Binding-site contacts:
Ligand atom O2 contacts residue ASN341 of chain 1.B at 2.9 Å (h-bond).
Ligand atom O3' contacts residue PRO343 of chain 1.B at 3.5 Å.
Ligand atom O4' contacts residue HIS545 of chain 1.B at 3.4 Å.
Ligand atom OP1 contacts residue GLN295 of chain 1.B at 3.6 Å.
Ligand atom N4 contacts residue DCP1 of chain 1.L at 3.5 Å (h-bond).
Ligand atom C4' contacts residue ILE342 of chain 1.B at 3.6 Å (hydrophobic).
Ligand atom O5' contacts residue THR272 of chain 1.B at 3.1 Å (h-bond).
Ligand atom OP2 contacts residue ARG345 of chain 1.B at 3.5 Å (salt-bridge).
Ligand atom C4 contacts residue DCP1 of chain 1.L at 3.5 Å.
Ligand atom OP2 contacts residue ARG345 of chain 1.B at 3.1 Å (salt-bridge).
Ligand atom C2' contacts residue DCP1 of chain 1.L at 3.2 Å.
Ligand atom O2 contacts residue DCP1 of chain 1.L at 3.6 Å.
Ligand atom OP2 contacts residue SER273 of chain 1.B at 3.6 Å.
Ligand atom OP1 contacts residue ARG294 of chain 1.B at 3.1 Å (salt-bridge).
Ligand atom OP1 contacts residue THR272 of chain 1.B at 2.8 Å (h-bond).
Ligand atom C2' contacts residue GLN340 of chain 1.B at 3.5 Å.
Ligand atom C1' contacts residue HIS545 of chain 1.B at 3.5 Å.
Ligand atom O2 contacts residue ARG331 of chain 1.B at 2.8 Å (salt-bridge).
Ligand atom C1' contacts residue TYR303 of chain 1.B at 3.4 Å (hydrophobic).
Ligand atom C2' contacts residue ASN341 of chain 1.B at 3.4 Å.
Ligand atom C1' contacts residue ASN341 of chain 1.B at 3.6 Å.
Ligand atom OP1 contacts residue THR266 of chain 1.B at 3.0 Å (h-bond).
Ligand atom O4' contacts residue TYR303 of chain 1.B at 3.5 Å (h-bond).
Ligand atom OP1 contacts residue ARG345 of chain 1.B at 2.9 Å (salt-bridge).
Ligand atom OP2 contacts residue ALA274 of chain 1.B at 3.3 Å (h-bond).
Ligand atom OP1 contacts residue LYS267 of chain 1.B at 2.6 Å (salt-bridge).
Ligand atom OP1 contacts residue THR268 of chain 1.B at 2.7 Å (h-bond).
Ligand atom P contacts residue ARG294 of chain 1.B at 3.6 Å.
Ligand atom O2 contacts residue LYS298 of chain 1.B at 3.6 Å.
Ligand atom O3' contacts residue THR268 of chain 1.B at 3.5 Å.
Ligand atom N3 contacts residue DCP1 of chain 1.L at 3.6 Å.
Ligand atom OP1 contacts residue ILE344 of chain 1.B at 2.8 Å (h-bond).
Ligand atom O3' contacts residue ARG294 of chain 1.B at 3.1 Å (salt-bridge).
Ligand atom C1' contacts residue GLN340 of chain 1.B at 3.5 Å.
Ligand atom C5' contacts residue GLU547 of chain 1.B at 3.6 Å.
Ligand atom C3' contacts residue DCP1 of chain 1.L at 3.0 Å.
Ligand atom O4' contacts residue ASN341 of chain 1.B at 3.2 Å.
Ligand atom C5' contacts residue ILE342 of chain 1.B at 3.1 Å (hydrophobic).
Ligand atom OP1 contacts residue PRO343 of chain 1.B at 3.4 Å.
Ligand atom P contacts residue THR272 of chain 1.B at 3.6 Å.

The protein below binds the small molecule below.
Small molecule (SMILES): Cc1cn([C@H]2C[C@H](O[P](=O)(O)OC[C@H]3O[C@@H](n4ccc(N)nc4=O)C[C@@H]3O[P](=O)(O)OC[C@@H]3CC[C@H](n4ccc(N)nc4=O)O3)[C@@H](CO[P](=O)(O)O[C@H]3C[C@H](n4ccc(N)nc4=O)O[C@@H]3CO[P](=O)(O)O[C@H]3C[C@H](n4cnc5c4NC=NC5N)O[C@@H]3CO[P](=O)(O)O[C@H]3C[C@H](n4cnc5c(=O)[nH]c(N)nc54)O[C@@H]3CO[P](=O)(O)O[C@H]3C[C@H](n4cc(C)c(=O)[nH]c4=O)O[C@@H]3CO[P](=O)(O)O[C@H]3C[C@H](n4ccc(N)nc4=O)O[C@@H]3CO[P](=O)(O)O[C@H]3C[C@H](n4ccc(N)nc4=O)O[C@@H]3CO)O2)c(=O)[nH]c1=O

Sequence of chain 1.B:
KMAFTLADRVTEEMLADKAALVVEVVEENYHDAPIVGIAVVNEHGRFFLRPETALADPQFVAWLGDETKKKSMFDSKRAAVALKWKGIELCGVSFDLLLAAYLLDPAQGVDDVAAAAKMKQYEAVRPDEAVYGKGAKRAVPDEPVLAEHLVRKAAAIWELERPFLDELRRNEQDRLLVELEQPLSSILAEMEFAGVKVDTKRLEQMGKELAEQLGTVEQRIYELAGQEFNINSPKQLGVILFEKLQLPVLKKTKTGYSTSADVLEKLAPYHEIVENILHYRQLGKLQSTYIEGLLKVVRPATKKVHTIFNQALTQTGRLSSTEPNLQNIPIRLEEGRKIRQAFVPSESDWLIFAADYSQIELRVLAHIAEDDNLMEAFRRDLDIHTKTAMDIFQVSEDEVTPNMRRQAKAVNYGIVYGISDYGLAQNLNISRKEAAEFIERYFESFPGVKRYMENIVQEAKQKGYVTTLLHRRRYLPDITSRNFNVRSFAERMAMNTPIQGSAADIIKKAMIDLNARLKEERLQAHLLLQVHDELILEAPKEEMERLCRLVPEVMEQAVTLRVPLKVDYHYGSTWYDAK